This protein binds this small molecule.
Small molecule (SMILES): CCCCCCCCCCO[C@@H]1O[C@H](CO)[C@@H](O[C@H]2O[C@H](CO)[C@@H](O)[C@H](O)[C@H]2O)[C@H](O)[C@H]1O

Sequence of chain 1.J:
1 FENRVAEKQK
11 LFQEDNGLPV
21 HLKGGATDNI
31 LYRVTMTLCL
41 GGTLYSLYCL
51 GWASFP

Binding-site contacts:
Ligand atom C22 contacts residue TYR48 of chain 1.J at 4.0 Å (hydrophobic).
Ligand atom C40 contacts residue GLY41 of chain 1.J at 4.4 Å.
Ligand atom C25 contacts residue TYR45 of chain 1.J at 4.2 Å (hydrophobic).
Ligand atom C43 contacts residue LEU44 of chain 1.J at 3.9 Å (hydrophobic).
Ligand atom C37 contacts residue GLY41 of chain 1.J at 3.7 Å.
Ligand atom C28 contacts residue TYR48 of chain 1.J at 4.2 Å (hydrophobic).
Ligand atom C18 contacts residue TYR48 of chain 1.J at 4.4 Å (hydrophobic).
Ligand atom C37 contacts residue TYR45 of chain 1.J at 4.3 Å (hydrophobic).
Ligand atom C37 contacts residue LEU44 of chain 1.J at 4.4 Å (hydrophobic).
Ligand atom C28 contacts residue TYR45 of chain 1.J at 4.3 Å (hydrophobic).
Ligand atom C31 contacts residue TYR45 of chain 1.J at 3.8 Å (hydrophobic).